Sequence of chain 2.B:
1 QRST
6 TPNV

Sequence of chain 2.A:
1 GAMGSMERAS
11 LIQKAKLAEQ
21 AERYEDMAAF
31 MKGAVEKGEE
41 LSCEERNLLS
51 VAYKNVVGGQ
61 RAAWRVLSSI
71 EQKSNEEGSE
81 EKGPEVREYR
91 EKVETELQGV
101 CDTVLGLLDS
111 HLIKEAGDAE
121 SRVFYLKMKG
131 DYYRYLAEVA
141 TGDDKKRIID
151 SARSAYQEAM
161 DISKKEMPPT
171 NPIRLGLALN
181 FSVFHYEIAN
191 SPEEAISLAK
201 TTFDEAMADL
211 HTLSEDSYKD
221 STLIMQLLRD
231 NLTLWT

Binding-site contacts:
Ligand atom C1 contacts residue ASN8 of chain 2.B at 4.0 Å.
Ligand atom C17 contacts residue ASN47 of chain 2.A at 3.3 Å.
Ligand atom C19 contacts residue PRO7 of chain 2.B at 3.9 Å (hydrophobic).
Ligand atom S1 contacts residue ASN47 of chain 2.A at 3.5 Å (h-bond).
Ligand atom O3 contacts residue VAL9 of chain 2.B at 3.7 Å.
Ligand atom S1 contacts residue GLU44 of chain 2.A at 3.5 Å (salt-bridge).
Ligand atom C20 contacts residue PRO7 of chain 2.B at 3.3 Å (hydrophobic).
Ligand atom C20 contacts residue THR6 of chain 2.B at 3.9 Å.
Ligand atom C10 contacts residue ILE173 of chain 2.A at 3.9 Å (hydrophobic).
Ligand atom O2 contacts residue PHE124 of chain 2.A at 3.8 Å.
Ligand atom C16 contacts residue GLU44 of chain 2.A at 4.0 Å.
Ligand atom C9 contacts residue PRO172 of chain 2.A at 3.1 Å (hydrophobic).
Ligand atom C14 contacts residue ASN47 of chain 2.A at 3.8 Å.
Ligand atom C1 contacts residue LEU223 of chain 2.A at 3.9 Å (hydrophobic).
Ligand atom C22 contacts residue ASN8 of chain 2.B at 3.8 Å.
Ligand atom N1 contacts residue ILE173 of chain 2.A at 3.4 Å.
Ligand atom C4 contacts residue ASP220 of chain 2.A at 3.7 Å.
Ligand atom C18 contacts residue ILE173 of chain 2.A at 3.4 Å (hydrophobic).
Ligand atom S1 contacts residue CYS43 of chain 2.A at 2.0 Å (h-bond).
Ligand atom C9 contacts residue GLY176 of chain 2.A at 3.9 Å.
Ligand atom C3 contacts residue ASP220 of chain 2.A at 4.0 Å.
Ligand atom C8 contacts residue PRO172 of chain 2.A at 3.5 Å (hydrophobic).
Ligand atom C2 contacts residue LEU223 of chain 2.A at 3.5 Å (hydrophobic).
Ligand atom C4 contacts residue ILE224 of chain 2.A at 3.9 Å (hydrophobic).
Ligand atom C9 contacts residue THR6 of chain 2.B at 3.8 Å.
Ligand atom C11 contacts residue ILE173 of chain 2.A at 3.7 Å (hydrophobic).
Ligand atom C15 contacts residue CYS43 of chain 2.A at 3.9 Å (hydrophobic).
Ligand atom C19 contacts residue THR6 of chain 2.B at 3.6 Å.
Ligand atom C9 contacts residue ILE173 of chain 2.A at 3.8 Å (hydrophobic).
Ligand atom C18 contacts residue ASN47 of chain 2.A at 3.8 Å.
Ligand atom N2 contacts residue CYS43 of chain 2.A at 3.6 Å (h-bond).
Ligand atom C5 contacts residue ILE224 of chain 2.A at 3.7 Å (hydrophobic).
Ligand atom C3 contacts residue LEU223 of chain 2.A at 3.7 Å (hydrophobic).
Ligand atom C6 contacts residue PRO172 of chain 2.A at 3.8 Å (hydrophobic).
Ligand atom C20 contacts residue VAL9 of chain 2.B at 3.7 Å (hydrophobic).
Ligand atom O3 contacts residue ASN47 of chain 2.A at 3.1 Å (h-bond).
Ligand atom C16 contacts residue ASN47 of chain 2.A at 4.0 Å.
Ligand atom C16 contacts residue CYS43 of chain 2.A at 3.6 Å (hydrophobic).
Ligand atom C11 contacts residue PRO172 of chain 2.A at 3.5 Å (hydrophobic).
Ligand atom O1 contacts residue LEU223 of chain 2.A at 3.1 Å.

The protein below binds the small molecule below.
Small molecule (SMILES): COc1ccc2cc([C@@H](C)C(=O)N3CCC(C(=O)NCCSSCCN(C)C)CC3)ccc2c1